Sequence of chain 14.A:
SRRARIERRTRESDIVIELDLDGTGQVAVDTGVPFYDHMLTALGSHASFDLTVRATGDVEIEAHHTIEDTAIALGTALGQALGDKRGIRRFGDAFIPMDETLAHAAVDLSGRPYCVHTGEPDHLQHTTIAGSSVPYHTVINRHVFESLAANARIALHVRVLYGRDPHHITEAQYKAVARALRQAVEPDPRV

Binding-site contacts:
Ligand atom N10 contacts residue MET113 of chain 14.A at 3.5 Å.
Ligand atom N2 contacts residue HIS80 of chain 4.A at 4.3 Å.
Ligand atom C4 contacts residue ARG127 of chain 23.A at 3.3 Å.
Ligand atom C3 contacts residue MN1 of chain 14.C at 4.3 Å.
Ligand atom C3 contacts residue MET113 of chain 14.A at 3.5 Å (hydrophobic).
Ligand atom N2 contacts residue HIS79 of chain 4.A at 3.1 Å (h-bond).
Ligand atom C7 contacts residue ARG127 of chain 23.A at 3.7 Å.
Ligand atom N6 contacts residue HIS80 of chain 4.A at 4.0 Å.
Ligand atom N10 contacts residue GLU186 of chain 14.A at 3.9 Å.
Ligand atom N11 contacts residue GLU186 of chain 14.A at 3.1 Å (salt-bridge).
Ligand atom C4 contacts residue MET113 of chain 14.A at 4.3 Å (hydrophobic).
Ligand atom N11 contacts residue HIS182 of chain 14.A at 3.1 Å (h-bond).
Ligand atom N2 contacts residue HIS183 of chain 14.A at 3.5 Å (h-bond).
Ligand atom N6 contacts residue ASP84 of chain 4.A at 4.1 Å.
Ligand atom N11 contacts residue MET113 of chain 14.A at 3.5 Å.
Ligand atom N10 contacts residue HIS80 of chain 4.A at 3.4 Å (h-bond).
Ligand atom C1 contacts residue MET113 of chain 14.A at 3.5 Å (hydrophobic).
Ligand atom N10 contacts residue MN1 of chain 14.C at 3.1 Å.
Ligand atom C1 contacts residue MN1 of chain 14.C at 3.3 Å.
Ligand atom N2 contacts residue MET113 of chain 14.A at 3.5 Å.
Ligand atom C1 contacts residue MN1 of chain 4.B at 3.2 Å.
Ligand atom N11 contacts residue HIS80 of chain 4.A at 3.0 Å (h-bond).
Ligand atom C5 contacts residue ARG127 of chain 23.A at 3.5 Å.
Ligand atom C1 contacts residue HIS80 of chain 4.A at 3.7 Å.
Ligand atom C4 contacts residue MN1 of chain 4.B at 3.9 Å.
Ligand atom O9 contacts residue ARG127 of chain 23.A at 3.0 Å (salt-bridge).
Ligand atom O9 contacts residue MET113 of chain 14.A at 4.3 Å.
Ligand atom C1 contacts residue HIS183 of chain 14.A at 3.7 Å.
Ligand atom N2 contacts residue GLU83 of chain 4.A at 3.1 Å (salt-bridge).
Ligand atom C3 contacts residue GLU83 of chain 4.A at 3.5 Å.
Ligand atom C3 contacts residue MN1 of chain 4.B at 3.4 Å.
Ligand atom C1 contacts residue HIS79 of chain 4.A at 3.1 Å.
Ligand atom C3 contacts residue HIS80 of chain 4.A at 4.2 Å.
Ligand atom C4 contacts residue GLU83 of chain 4.A at 3.4 Å.
Ligand atom C1 contacts residue GLU83 of chain 4.A at 4.1 Å.
Ligand atom N6 contacts residue GLU27 of chain 4.A at 4.3 Å.
Ligand atom C1 contacts residue HIS182 of chain 14.A at 3.5 Å.
Ligand atom C1 contacts residue GLU186 of chain 14.A at 4.0 Å.
Ligand atom N11 contacts residue MN1 of chain 14.C at 2.2 Å.
Ligand atom N2 contacts residue MN1 of chain 4.B at 2.3 Å.

A protein and the small-molecule ligand that binds it are described below.
Small molecule (SMILES): N[C@@H](Cc1nnc[nH]1)C(=O)O

Sequence of chain 23.A:
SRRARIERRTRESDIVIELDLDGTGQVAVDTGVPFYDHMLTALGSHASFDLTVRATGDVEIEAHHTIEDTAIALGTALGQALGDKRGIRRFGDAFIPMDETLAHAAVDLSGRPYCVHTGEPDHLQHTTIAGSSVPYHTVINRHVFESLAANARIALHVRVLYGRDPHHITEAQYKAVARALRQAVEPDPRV

Sequence of chain 4.A:
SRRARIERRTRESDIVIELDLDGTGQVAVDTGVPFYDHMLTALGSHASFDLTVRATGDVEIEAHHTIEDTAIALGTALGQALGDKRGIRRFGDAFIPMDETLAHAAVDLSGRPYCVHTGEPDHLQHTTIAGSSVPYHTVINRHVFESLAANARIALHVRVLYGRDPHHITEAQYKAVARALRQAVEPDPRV